Binding-site contacts:
Ligand atom O contacts residue ILE285 of chain 1.D at 3.9 Å.
Ligand atom CB contacts residue GLY336 of chain 1.D at 3.4 Å.
Ligand atom CB contacts residue HIS310 of chain 1.D at 3.8 Å.
Ligand atom N contacts residue ZN1 of chain 1.T at 3.6 Å.
Ligand atom O contacts residue TYR337 of chain 1.D at 3.5 Å.
Ligand atom O contacts residue ALA338 of chain 1.D at 2.7 Å (h-bond).
Ligand atom CA contacts residue ZN1 of chain 1.T at 3.8 Å.
Ligand atom O contacts residue ASP381 of chain 1.D at 3.3 Å (salt-bridge).
Ligand atom O contacts residue TYR346 of chain 1.E at 3.5 Å (h-bond).
Ligand atom O contacts residue LEU335 of chain 1.D at 2.5 Å (h-bond).
Ligand atom N contacts residue GLN307 of chain 1.D at 3.4 Å (h-bond).
Ligand atom CB contacts residue ASP380 of chain 1.D at 3.4 Å.
Ligand atom O contacts residue TYR340 of chain 1.D at 3.3 Å (h-bond).
Ligand atom C contacts residue LYS384 of chain 1.D at 3.7 Å.
Ligand atom N contacts residue GLY377 of chain 1.D at 3.0 Å (h-bond).
Ligand atom O contacts residue PRO342 of chain 1.D at 3.9 Å.
Ligand atom O contacts residue GLY377 of chain 1.D at 3.6 Å.
Ligand atom C contacts residue GLY377 of chain 1.D at 3.7 Å.
Ligand atom O contacts residue LYS384 of chain 1.D at 2.5 Å (salt-bridge).
Ligand atom C contacts residue GLN307 of chain 1.D at 3.5 Å.
Ligand atom O contacts residue HIS306 of chain 1.D at 3.6 Å (h-bond).
Ligand atom O contacts residue ARG356 of chain 1.D at 3.9 Å.
Ligand atom O contacts residue ASP321 of chain 1.D at 3.6 Å.
Ligand atom C contacts residue ZN1 of chain 1.T at 3.0 Å.
Ligand atom CA contacts residue GLY377 of chain 1.D at 3.5 Å.
Ligand atom N contacts residue ARG356 of chain 1.D at 3.2 Å (salt-bridge).
Ligand atom CB contacts residue ILE285 of chain 1.D at 3.9 Å (hydrophobic).
Ligand atom O contacts residue GLY334 of chain 1.D at 3.3 Å.
Ligand atom CA contacts residue GLN307 of chain 1.D at 3.5 Å.
Ligand atom C contacts residue LEU335 of chain 1.D at 3.6 Å (hydrophobic).
Ligand atom CB contacts residue ARG356 of chain 1.D at 3.5 Å.
Ligand atom N contacts residue ALA338 of chain 1.D at 3.6 Å.
Ligand atom CA contacts residue PRO342 of chain 1.D at 3.9 Å (hydrophobic).
Ligand atom CA contacts residue ARG356 of chain 1.D at 3.8 Å.
Ligand atom CA contacts residue ALA338 of chain 1.D at 3.5 Å (hydrophobic).
Ligand atom CB contacts residue HIS306 of chain 1.D at 3.5 Å.
Ligand atom CB contacts residue TYR346 of chain 1.E at 3.8 Å (hydrophobic).
Ligand atom O contacts residue ZN1 of chain 1.T at 2.1 Å.
Ligand atom CB contacts residue PRO342 of chain 1.D at 3.7 Å (hydrophobic).
Ligand atom CB contacts residue TYR337 of chain 1.D at 3.6 Å (hydrophobic).

Sequence of chain 1.E:
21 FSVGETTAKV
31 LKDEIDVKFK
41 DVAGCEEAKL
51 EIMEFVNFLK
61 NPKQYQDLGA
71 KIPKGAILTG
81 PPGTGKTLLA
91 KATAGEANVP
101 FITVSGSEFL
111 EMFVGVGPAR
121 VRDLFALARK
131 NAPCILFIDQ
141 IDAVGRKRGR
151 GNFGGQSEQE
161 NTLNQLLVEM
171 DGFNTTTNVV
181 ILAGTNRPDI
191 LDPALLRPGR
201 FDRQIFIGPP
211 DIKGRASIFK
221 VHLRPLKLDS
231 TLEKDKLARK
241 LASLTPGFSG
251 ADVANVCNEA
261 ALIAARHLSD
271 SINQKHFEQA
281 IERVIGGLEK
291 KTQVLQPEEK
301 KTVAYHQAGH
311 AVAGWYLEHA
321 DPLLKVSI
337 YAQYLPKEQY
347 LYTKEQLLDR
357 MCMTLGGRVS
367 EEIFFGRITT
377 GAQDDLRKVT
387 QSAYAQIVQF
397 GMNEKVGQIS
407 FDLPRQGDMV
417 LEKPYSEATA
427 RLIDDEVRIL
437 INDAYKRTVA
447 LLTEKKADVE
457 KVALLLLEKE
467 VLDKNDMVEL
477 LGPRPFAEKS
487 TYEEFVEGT

Sequence of chain 1.D:
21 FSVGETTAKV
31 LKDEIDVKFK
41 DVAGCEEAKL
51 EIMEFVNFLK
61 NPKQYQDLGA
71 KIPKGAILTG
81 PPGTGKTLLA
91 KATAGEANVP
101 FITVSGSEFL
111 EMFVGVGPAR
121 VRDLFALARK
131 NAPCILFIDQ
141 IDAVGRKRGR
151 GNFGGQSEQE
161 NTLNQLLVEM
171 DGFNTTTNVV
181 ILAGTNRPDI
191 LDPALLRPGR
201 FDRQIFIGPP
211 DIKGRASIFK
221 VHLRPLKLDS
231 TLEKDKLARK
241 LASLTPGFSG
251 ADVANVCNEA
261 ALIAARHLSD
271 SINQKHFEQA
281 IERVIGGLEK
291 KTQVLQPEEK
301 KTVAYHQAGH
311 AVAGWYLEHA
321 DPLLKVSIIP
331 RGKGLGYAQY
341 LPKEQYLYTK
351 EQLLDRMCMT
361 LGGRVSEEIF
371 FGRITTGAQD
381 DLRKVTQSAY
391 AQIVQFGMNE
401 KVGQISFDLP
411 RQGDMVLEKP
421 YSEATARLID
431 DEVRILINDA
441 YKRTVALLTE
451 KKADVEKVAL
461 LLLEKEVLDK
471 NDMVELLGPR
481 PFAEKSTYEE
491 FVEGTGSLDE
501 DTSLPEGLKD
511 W

A small-molecule ligand and the protein it binds are described below.
Small molecule (SMILES): C[C@H](N)C(=O)N[C@@H](C)C(=O)N[C@@H](C)C(=O)N[C@@H](C)C(=O)N[C@@H](C)C(=O)N[C@@H](C)C(=O)N[C@@H](C)C(=O)N[C@@H](C)C=O